The protein below binds the small molecule below.
Small molecule (SMILES): CC(=O)N[C@@H]1[C@@H](O)[C@H](O)[C@@H](CO)O[C@H]1O

Sequence of chain 1.A:
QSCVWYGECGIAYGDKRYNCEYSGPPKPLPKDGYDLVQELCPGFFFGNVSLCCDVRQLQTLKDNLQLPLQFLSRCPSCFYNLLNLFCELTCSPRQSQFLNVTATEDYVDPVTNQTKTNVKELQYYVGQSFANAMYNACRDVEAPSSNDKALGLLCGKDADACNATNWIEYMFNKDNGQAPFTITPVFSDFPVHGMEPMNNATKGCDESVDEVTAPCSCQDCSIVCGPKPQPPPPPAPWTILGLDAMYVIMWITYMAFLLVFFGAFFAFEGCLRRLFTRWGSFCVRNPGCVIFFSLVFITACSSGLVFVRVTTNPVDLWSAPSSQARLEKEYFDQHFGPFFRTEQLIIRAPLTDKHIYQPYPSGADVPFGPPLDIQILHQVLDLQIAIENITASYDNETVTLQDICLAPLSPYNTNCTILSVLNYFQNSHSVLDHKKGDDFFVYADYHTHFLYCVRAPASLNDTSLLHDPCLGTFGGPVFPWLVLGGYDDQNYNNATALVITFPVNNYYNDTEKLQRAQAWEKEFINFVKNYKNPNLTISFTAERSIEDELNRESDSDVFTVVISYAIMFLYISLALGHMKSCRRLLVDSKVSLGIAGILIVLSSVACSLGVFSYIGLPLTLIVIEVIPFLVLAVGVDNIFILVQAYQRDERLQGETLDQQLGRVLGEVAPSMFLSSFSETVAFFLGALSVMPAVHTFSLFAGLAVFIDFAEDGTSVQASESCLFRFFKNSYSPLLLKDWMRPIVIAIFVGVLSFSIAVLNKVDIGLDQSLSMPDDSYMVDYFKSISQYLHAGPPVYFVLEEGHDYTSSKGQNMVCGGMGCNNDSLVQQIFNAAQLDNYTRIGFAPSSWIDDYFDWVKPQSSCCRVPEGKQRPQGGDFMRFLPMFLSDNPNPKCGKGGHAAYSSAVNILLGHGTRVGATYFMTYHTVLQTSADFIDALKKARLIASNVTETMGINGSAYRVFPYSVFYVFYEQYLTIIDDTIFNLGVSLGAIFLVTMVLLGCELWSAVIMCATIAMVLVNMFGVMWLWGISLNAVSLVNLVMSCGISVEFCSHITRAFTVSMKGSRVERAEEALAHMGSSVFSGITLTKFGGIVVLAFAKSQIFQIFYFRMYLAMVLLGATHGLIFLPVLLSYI

Binding-site contacts:
Ligand atom O5 contacts residue ASN1072 of chain 1.A at 2.9 Å (h-bond).
Ligand atom O6 contacts residue ASN1072 of chain 1.A at 2.6 Å (h-bond).
Ligand atom C5 contacts residue ASN1072 of chain 1.A at 3.2 Å.
Ligand atom O6 contacts residue ILE1071 of chain 1.A at 4.5 Å.
Ligand atom C1 contacts residue ASN1072 of chain 1.A at 3.4 Å.
Ligand atom O5 contacts residue ILE1071 of chain 1.A at 4.3 Å.
Ligand atom C6 contacts residue ASN1072 of chain 1.A at 3.5 Å.